Sequence of chain 1.A:
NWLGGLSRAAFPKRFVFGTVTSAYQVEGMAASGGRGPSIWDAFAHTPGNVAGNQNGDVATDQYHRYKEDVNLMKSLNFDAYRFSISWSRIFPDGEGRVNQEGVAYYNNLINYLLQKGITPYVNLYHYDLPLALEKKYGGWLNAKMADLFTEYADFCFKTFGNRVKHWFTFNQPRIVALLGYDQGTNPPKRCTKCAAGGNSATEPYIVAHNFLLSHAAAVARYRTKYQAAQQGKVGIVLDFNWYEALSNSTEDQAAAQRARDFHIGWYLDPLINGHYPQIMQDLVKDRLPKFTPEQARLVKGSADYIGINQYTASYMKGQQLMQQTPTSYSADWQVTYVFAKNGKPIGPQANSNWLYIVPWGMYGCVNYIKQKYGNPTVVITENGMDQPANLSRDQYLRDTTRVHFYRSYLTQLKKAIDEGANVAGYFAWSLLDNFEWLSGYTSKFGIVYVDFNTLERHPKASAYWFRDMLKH

Binding-site contacts:
Ligand atom O1 contacts residue GOL1 of chain 1.H at 2.4 Å (h-bond).
Ligand atom O4 contacts residue GLN181 of chain 1.A at 2.6 Å (h-bond).
Ligand atom O5 contacts residue TYR320 of chain 1.A at 3.0 Å (h-bond).
Ligand atom O2 contacts residue ASN180 of chain 1.A at 2.9 Å (h-bond).
Ligand atom O4 contacts residue GLU445 of chain 1.A at 2.4 Å (salt-bridge).
Ligand atom O6 contacts residue GLU445 of chain 1.A at 2.5 Å (salt-bridge).
Ligand atom C6 contacts residue GLU445 of chain 1.A at 3.2 Å.
Ligand atom O3 contacts residue HIS135 of chain 1.A at 2.9 Å (h-bond).
Ligand atom O5 contacts residue GOL1 of chain 1.H at 3.7 Å.
Ligand atom O4 contacts residue TRP438 of chain 1.A at 3.3 Å.
Ligand atom C4 contacts residue GLU445 of chain 1.A at 3.5 Å.
Ligand atom O3 contacts residue ASN250 of chain 1.A at 2.8 Å (h-bond).
Ligand atom O4 contacts residue TRP363 of chain 1.A at 3.6 Å.
Ligand atom O4 contacts residue GLN34 of chain 1.A at 3.1 Å (h-bond).
Ligand atom O3 contacts residue GLN34 of chain 1.A at 2.7 Å (h-bond).
Ligand atom O2 contacts residue ASN318 of chain 1.A at 3.6 Å.
Ligand atom C4 contacts residue GLN181 of chain 1.A at 3.6 Å.
Ligand atom C6 contacts residue PHE454 of chain 1.A at 3.5 Å (hydrophobic).
Ligand atom C1 contacts residue GOL1 of chain 1.H at 3.5 Å.
Ligand atom O6 contacts residue ASP248 of chain 1.A at 3.6 Å.
Ligand atom C5 contacts residue TYR320 of chain 1.A at 3.3 Å (hydrophobic).
Ligand atom C6 contacts residue TYR320 of chain 1.A at 3.6 Å (hydrophobic).
Ligand atom O3 contacts residue TRP363 of chain 1.A at 3.5 Å.
Ligand atom C1 contacts residue GLU391 of chain 1.A at 3.1 Å.
Ligand atom O2 contacts residue HIS135 of chain 1.A at 3.5 Å (h-bond).
Ligand atom O2 contacts residue GLN181 of chain 1.A at 3.6 Å.
Ligand atom C3 contacts residue GLU391 of chain 1.A at 3.5 Å.
Ligand atom C2 contacts residue GLN181 of chain 1.A at 3.5 Å.
Ligand atom C2 contacts residue GLU391 of chain 1.A at 3.2 Å.
Ligand atom O6 contacts residue PHE348 of chain 1.A at 3.3 Å.
Ligand atom O6 contacts residue TRP363 of chain 1.A at 3.4 Å.
Ligand atom O3 contacts residue GLU445 of chain 1.A at 3.4 Å (salt-bridge).
Ligand atom O2 contacts residue GLU391 of chain 1.A at 2.5 Å (salt-bridge).
Ligand atom O5 contacts residue GLU391 of chain 1.A at 3.1 Å (salt-bridge).
Ligand atom C5 contacts residue GLN181 of chain 1.A at 3.6 Å.
Ligand atom C5 contacts residue GLU391 of chain 1.A at 3.6 Å.
Ligand atom O2 contacts residue ASN250 of chain 1.A at 3.3 Å (h-bond).
Ligand atom C6 contacts residue GLN181 of chain 1.A at 3.1 Å.
Ligand atom O3 contacts residue TRP446 of chain 1.A at 3.0 Å (h-bond).
Ligand atom C1 contacts residue GLN181 of chain 1.A at 3.2 Å.

This protein binds this small molecule.
Small molecule (SMILES): OC[C@H]1O[C@@H](O[C@H]2[C@H](O)[C@@H](O)[C@H](O[C@H]3[C@H](O)[C@@H](O)[C@H](O[C@H]4[C@H](O)[C@@H](O)[C@H](O[C@H]5[C@H](O)[C@@H](O)[C@H](O)O[C@@H]5CO)O[C@@H]4CO)O[C@@H]3CO)O[C@@H]2CO)[C@H](O)[C@@H](O)[C@@H]1O